Sequence of chain 1.B:
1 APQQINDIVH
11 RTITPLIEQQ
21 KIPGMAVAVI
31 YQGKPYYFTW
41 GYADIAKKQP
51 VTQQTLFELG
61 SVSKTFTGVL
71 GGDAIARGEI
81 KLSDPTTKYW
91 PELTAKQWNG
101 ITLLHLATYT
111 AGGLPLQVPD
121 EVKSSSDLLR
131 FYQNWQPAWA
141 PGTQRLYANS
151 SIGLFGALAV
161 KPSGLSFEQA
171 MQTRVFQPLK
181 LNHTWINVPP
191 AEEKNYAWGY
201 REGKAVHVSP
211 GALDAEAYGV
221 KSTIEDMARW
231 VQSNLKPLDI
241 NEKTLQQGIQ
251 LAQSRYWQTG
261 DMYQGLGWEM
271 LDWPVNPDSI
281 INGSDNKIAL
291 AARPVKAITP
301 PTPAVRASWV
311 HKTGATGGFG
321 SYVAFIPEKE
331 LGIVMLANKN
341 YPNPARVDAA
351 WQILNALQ

A protein and the small-molecule ligand that binds it are described below.
Small molecule (SMILES): OB(O)c1cnn(-c2cccc(Cl)c2)c1

Binding-site contacts:
Ligand atom C11 contacts residue TYR218 of chain 1.B at 3.9 Å (hydrophobic).
Ligand atom C14 contacts residue GLN117 of chain 1.B at 4.0 Å.
Ligand atom C17 contacts residue TYR218 of chain 1.B at 3.7 Å (hydrophobic).
Ligand atom C06 contacts residue ALA315 of chain 1.B at 4.0 Å (hydrophobic).
Ligand atom C06 contacts residue SER61 of chain 1.B at 2.6 Å.
Ligand atom N09 contacts residue ASN149 of chain 1.B at 3.6 Å (h-bond).
Ligand atom C11 contacts residue ALA315 of chain 1.B at 3.9 Å (hydrophobic).
Ligand atom CL1 contacts residue TYR218 of chain 1.B at 3.5 Å.
Ligand atom C12 contacts residue TYR218 of chain 1.B at 3.8 Å (hydrophobic).
Ligand atom C07 contacts residue SER61 of chain 1.B at 3.6 Å.
Ligand atom C16 contacts residue GLN117 of chain 1.B at 3.3 Å.
Ligand atom C06 contacts residue LYS64 of chain 1.B at 4.0 Å.
Ligand atom C17 contacts residue ALA315 of chain 1.B at 3.3 Å (hydrophobic).
Ligand atom O04 contacts residue GLY314 of chain 1.B at 3.7 Å.
Ligand atom C16 contacts residue TYR218 of chain 1.B at 3.6 Å (hydrophobic).
Ligand atom C07 contacts residue GLN117 of chain 1.B at 4.1 Å.
Ligand atom N09 contacts residue GLN117 of chain 1.B at 4.2 Å.
Ligand atom C11 contacts residue THR316 of chain 1.B at 4.2 Å.
Ligand atom N09 contacts residue TYR218 of chain 1.B at 4.0 Å.
Ligand atom B03 contacts residue SER61 of chain 1.B at 1.4 Å.
Ligand atom C16 contacts residue ASN149 of chain 1.B at 3.8 Å.
Ligand atom CL1 contacts residue GLN117 of chain 1.B at 3.6 Å.
Ligand atom C06 contacts residue ASN149 of chain 1.B at 4.2 Å.
Ligand atom B03 contacts residue ALA315 of chain 1.B at 4.0 Å.
Ligand atom O04 contacts residue ALA315 of chain 1.B at 2.8 Å (h-bond).
Ligand atom C13 contacts residue TYR218 of chain 1.B at 3.7 Å (hydrophobic).
Ligand atom C07 contacts residue ASN149 of chain 1.B at 3.5 Å.
Ligand atom N08 contacts residue GLN117 of chain 1.B at 3.2 Å (h-bond).
Ligand atom C12 contacts residue VAL208 of chain 1.B at 4.1 Å (hydrophobic).
Ligand atom B03 contacts residue TYR147 of chain 1.B at 3.4 Å.
Ligand atom B03 contacts residue LYS64 of chain 1.B at 3.8 Å.
Ligand atom C17 contacts residue SER61 of chain 1.B at 3.4 Å.
Ligand atom O04 contacts residue GLY60 of chain 1.B at 4.0 Å.
Ligand atom O05 contacts residue TYR147 of chain 1.B at 2.6 Å (h-bond).
Ligand atom O05 contacts residue SER61 of chain 1.B at 2.3 Å (h-bond).
Ligand atom O04 contacts residue SER61 of chain 1.B at 2.4 Å (h-bond).
Ligand atom N08 contacts residue ASN149 of chain 1.B at 3.0 Å (h-bond).
Ligand atom C14 contacts residue TYR218 of chain 1.B at 3.6 Å (hydrophobic).
Ligand atom C10 contacts residue TYR218 of chain 1.B at 3.8 Å (hydrophobic).
Ligand atom C10 contacts residue ASN149 of chain 1.B at 4.1 Å.